Sequence of chain 1.J:
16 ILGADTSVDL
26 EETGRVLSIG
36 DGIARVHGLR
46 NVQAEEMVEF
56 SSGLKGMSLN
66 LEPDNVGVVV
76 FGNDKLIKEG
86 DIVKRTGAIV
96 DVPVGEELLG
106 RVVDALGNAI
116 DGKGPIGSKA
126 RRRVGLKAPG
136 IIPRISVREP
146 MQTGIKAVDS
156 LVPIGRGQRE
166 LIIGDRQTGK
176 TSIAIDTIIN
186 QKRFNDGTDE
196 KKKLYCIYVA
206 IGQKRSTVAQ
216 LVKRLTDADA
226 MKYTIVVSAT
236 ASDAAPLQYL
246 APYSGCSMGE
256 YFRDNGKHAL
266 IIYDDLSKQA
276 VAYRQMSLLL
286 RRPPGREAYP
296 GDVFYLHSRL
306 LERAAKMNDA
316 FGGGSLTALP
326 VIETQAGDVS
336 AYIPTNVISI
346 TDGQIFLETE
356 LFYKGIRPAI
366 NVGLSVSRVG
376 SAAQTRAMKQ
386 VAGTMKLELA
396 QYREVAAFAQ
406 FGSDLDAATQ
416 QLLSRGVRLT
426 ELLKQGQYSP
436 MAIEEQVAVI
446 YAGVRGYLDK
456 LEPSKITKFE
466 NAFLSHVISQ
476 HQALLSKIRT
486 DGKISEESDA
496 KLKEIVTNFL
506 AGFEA

Sequence of chain 1.M:
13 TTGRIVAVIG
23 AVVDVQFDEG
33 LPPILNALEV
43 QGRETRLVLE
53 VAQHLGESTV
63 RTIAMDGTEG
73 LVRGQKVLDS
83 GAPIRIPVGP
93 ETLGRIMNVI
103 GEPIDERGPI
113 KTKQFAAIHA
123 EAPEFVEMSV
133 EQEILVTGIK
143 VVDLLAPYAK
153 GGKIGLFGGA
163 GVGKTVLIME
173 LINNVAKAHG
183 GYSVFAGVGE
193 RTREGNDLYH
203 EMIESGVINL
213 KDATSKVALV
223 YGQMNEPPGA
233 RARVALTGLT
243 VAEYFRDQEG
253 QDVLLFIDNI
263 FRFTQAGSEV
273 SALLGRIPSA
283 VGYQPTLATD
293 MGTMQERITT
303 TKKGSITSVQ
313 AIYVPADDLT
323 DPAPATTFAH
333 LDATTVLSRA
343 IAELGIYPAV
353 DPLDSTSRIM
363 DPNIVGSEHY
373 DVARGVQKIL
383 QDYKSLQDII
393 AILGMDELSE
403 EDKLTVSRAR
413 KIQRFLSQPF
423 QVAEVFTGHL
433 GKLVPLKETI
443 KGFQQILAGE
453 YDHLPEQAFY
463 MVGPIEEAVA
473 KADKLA

Binding-site contacts:
Ligand atom O3A contacts residue LYS175 of chain 1.J at 3.3 Å (salt-bridge).
Ligand atom O1G contacts residue GLN172 of chain 1.J at 2.7 Å (h-bond).
Ligand atom O1B contacts residue THR173 of chain 1.J at 3.1 Å (h-bond).
Ligand atom C4' contacts residue GLN172 of chain 1.J at 3.7 Å.
Ligand atom PG contacts residue GLN172 of chain 1.J at 3.5 Å.
Ligand atom O2B contacts residue MG1 of chain 1.PA at 2.2 Å.
Ligand atom C8 contacts residue GLN432 of chain 1.J at 3.5 Å.
Ligand atom N9 contacts residue GLN432 of chain 1.J at 3.3 Å (h-bond).
Ligand atom O2A contacts residue GLY174 of chain 1.J at 3.5 Å.
Ligand atom C2 contacts residue ARG362 of chain 1.J at 3.5 Å.
Ligand atom C5 contacts residue GLN432 of chain 1.J at 3.7 Å.
Ligand atom PB contacts residue LYS175 of chain 1.J at 3.5 Å.
Ligand atom O1B contacts residue GLN172 of chain 1.J at 3.2 Å (h-bond).
Ligand atom N3B contacts residue GLN172 of chain 1.J at 3.1 Å (h-bond).
Ligand atom O2' contacts residue GLN432 of chain 1.J at 2.8 Å (h-bond).
Ligand atom O3A contacts residue GLY174 of chain 1.J at 2.9 Å (h-bond).
Ligand atom O1B contacts residue LYS175 of chain 1.J at 2.6 Å (salt-bridge).
Ligand atom N6 contacts residue GLN430 of chain 1.J at 2.8 Å (h-bond).
Ligand atom PB contacts residue MG1 of chain 1.PA at 3.4 Å.
Ligand atom O5' contacts residue SER177 of chain 1.J at 3.6 Å (h-bond).
Ligand atom PG contacts residue MG1 of chain 1.PA at 3.4 Å.
Ligand atom N3B contacts residue MG1 of chain 1.PA at 3.6 Å.
Ligand atom O1A contacts residue GLN172 of chain 1.J at 3.7 Å.
Ligand atom O2G contacts residue MG1 of chain 1.PA at 2.2 Å.
Ligand atom C8 contacts residue SER177 of chain 1.J at 3.2 Å.
Ligand atom N7 contacts residue GLN432 of chain 1.J at 3.7 Å.
Ligand atom O1B contacts residue GLY174 of chain 1.J at 3.4 Å (h-bond).
Ligand atom C5' contacts residue GLN172 of chain 1.J at 3.4 Å.
Ligand atom N6 contacts residue GLY431 of chain 1.J at 3.7 Å.
Ligand atom PA contacts residue SER177 of chain 1.J at 3.6 Å.
Ligand atom C2' contacts residue GLN432 of chain 1.J at 3.5 Å.
Ligand atom O3G contacts residue GLN172 of chain 1.J at 3.0 Å (h-bond).
Ligand atom O2B contacts residue LYS175 of chain 1.J at 3.5 Å (salt-bridge).
Ligand atom O2A contacts residue THR176 of chain 1.J at 3.5 Å (h-bond).
Ligand atom O4' contacts residue PHE357 of chain 1.J at 3.3 Å.
Ligand atom O2B contacts residue THR176 of chain 1.J at 2.9 Å (h-bond).
Ligand atom C4 contacts residue GLN432 of chain 1.J at 3.5 Å.
Ligand atom O2A contacts residue SER177 of chain 1.J at 2.5 Å (h-bond).
Ligand atom O3G contacts residue ARG171 of chain 1.J at 3.2 Å.
Ligand atom C2 contacts residue TYR372 of chain 1.M at 3.6 Å (hydrophobic).

The protein below binds the small molecule below.
Small molecule (SMILES): Nc1ncnc2c1ncn2[C@@H]1O[C@H](CO[P](=O)(O)O[P](=O)(O)NP(=O)(O)O)[C@@H](O)[C@H]1O